Binding-site contacts:
Ligand atom C1 contacts residue PHE5 of chain 1.C at 4.0 Å (hydrophobic).
Ligand atom C6 contacts residue THR24 of chain 1.C at 3.9 Å.
Ligand atom C7 contacts residue ASP29 of chain 1.C at 3.5 Å.
Ligand atom C2 contacts residue PHE5 of chain 1.C at 3.9 Å (hydrophobic).
Ligand atom O5 contacts residue ASN61 of chain 1.C at 2.3 Å (h-bond).
Ligand atom C8 contacts residue ARG65 of chain 1.C at 3.8 Å.
Ligand atom N2 contacts residue ASN61 of chain 1.C at 3.0 Å (h-bond).
Ligand atom C5 contacts residue PHE7 of chain 1.C at 4.2 Å (hydrophobic).
Ligand atom O5 contacts residue TYR60 of chain 1.C at 4.0 Å.
Ligand atom C1 contacts residue ASN61 of chain 1.C at 1.4 Å.
Ligand atom C2 contacts residue ASN61 of chain 1.C at 2.5 Å.
Ligand atom C1 contacts residue PHE7 of chain 1.C at 3.7 Å (hydrophobic).
Ligand atom C6 contacts residue PHE7 of chain 1.C at 3.7 Å (hydrophobic).
Ligand atom C5 contacts residue ASN61 of chain 1.C at 3.6 Å.
Ligand atom O7 contacts residue VAL28 of chain 1.C at 3.4 Å.
Ligand atom O5 contacts residue GLU58 of chain 1.C at 4.1 Å.
Ligand atom C6 contacts residue PHE5 of chain 1.C at 3.9 Å (hydrophobic).
Ligand atom O5 contacts residue PHE5 of chain 1.C at 3.5 Å.
Ligand atom C2 contacts residue ASP29 of chain 1.C at 3.6 Å.
Ligand atom C8 contacts residue ASP29 of chain 1.C at 3.4 Å.
Ligand atom C1 contacts residue THR63 of chain 1.C at 3.8 Å.
Ligand atom N2 contacts residue ASP29 of chain 1.C at 2.7 Å (salt-bridge).
Ligand atom C1 contacts residue PHE7 of chain 1.C at 4.0 Å (hydrophobic).
Ligand atom C3 contacts residue PHE5 of chain 1.C at 3.9 Å (hydrophobic).
Ligand atom C8 contacts residue PHE5 of chain 1.C at 4.0 Å (hydrophobic).
Ligand atom O3 contacts residue ASP29 of chain 1.C at 4.1 Å.
Ligand atom C2 contacts residue PHE7 of chain 1.C at 3.8 Å (hydrophobic).
Ligand atom C3 contacts residue ASN61 of chain 1.C at 3.8 Å.
Ligand atom C4 contacts residue PHE5 of chain 1.C at 4.1 Å (hydrophobic).
Ligand atom C6 contacts residue PHE7 of chain 1.C at 3.8 Å (hydrophobic).
Ligand atom C3 contacts residue ASP29 of chain 1.C at 3.7 Å.
Ligand atom O7 contacts residue ASN61 of chain 1.C at 3.0 Å (h-bond).
Ligand atom O3 contacts residue LYS10 of chain 1.C at 4.1 Å.
Ligand atom O6 contacts residue PHE5 of chain 1.C at 3.6 Å.
Ligand atom C6 contacts residue PHE5 of chain 1.C at 4.2 Å (hydrophobic).
Ligand atom C6 contacts residue GLU58 of chain 1.C at 4.2 Å.
Ligand atom C7 contacts residue ASN61 of chain 1.C at 3.2 Å.
Ligand atom C5 contacts residue PHE7 of chain 1.C at 3.7 Å (hydrophobic).
Ligand atom O6 contacts residue PHE7 of chain 1.C at 3.5 Å.
Ligand atom O7 contacts residue ARG65 of chain 1.C at 3.4 Å.

Sequence of chain 1.C:
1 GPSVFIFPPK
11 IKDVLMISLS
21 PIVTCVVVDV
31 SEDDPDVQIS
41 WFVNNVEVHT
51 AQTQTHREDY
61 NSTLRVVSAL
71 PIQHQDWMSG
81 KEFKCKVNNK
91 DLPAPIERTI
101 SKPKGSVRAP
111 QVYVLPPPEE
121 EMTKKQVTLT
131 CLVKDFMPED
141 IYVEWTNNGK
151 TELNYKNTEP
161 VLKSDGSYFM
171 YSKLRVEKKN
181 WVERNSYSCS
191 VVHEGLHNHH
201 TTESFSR

The protein below binds the small molecule below.
Small molecule (SMILES): CC(=O)N[C@H]1[C@H](O[C@H]2[C@H](O)[C@@H](NC(C)=O)CO[C@@H]2CO)O[C@H](CO)[C@@H](O[C@@H]2O[C@H](CO[C@H]3O[C@H](CO)[C@@H](O)[C@H](O)[C@@H]3O[C@@H]3O[C@H](CO)[C@@H](O)[C@H](O)[C@H]3NC(C)=O)[C@@H](O)[C@H](O[C@H]3O[C@H](CO)[C@@H](O)[C@H](O)[C@@H]3O[C@@H]3O[C@H](CO)[C@@H](O)[C@H](O)[C@H]3NC(C)=O)[C@@H]2O)[C@@H]1O